Sequence of chain 39.E:
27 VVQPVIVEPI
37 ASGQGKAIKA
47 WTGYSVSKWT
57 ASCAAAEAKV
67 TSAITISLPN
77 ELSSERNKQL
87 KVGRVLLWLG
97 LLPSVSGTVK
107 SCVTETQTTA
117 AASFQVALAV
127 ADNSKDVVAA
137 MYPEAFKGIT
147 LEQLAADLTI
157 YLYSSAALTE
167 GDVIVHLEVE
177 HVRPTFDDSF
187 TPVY

The protein below binds the small molecule below.
Small molecule (SMILES): Nc1ncnc2c1ncn2[C@@H]1O[C@H](COO[C@@H]2C[C@@H](CO[P](=O)(O)O[C@H]3[C@@H](O)[C@H](n4cnc5c(N)ncnc54)O[C@@H]3COP(=O)=O)O[C@H]2n2ccc(=O)[nH]c2=O)[C@@H](OOP(O)OC[C@H]2O[C@@H](n3ccc(=O)[nH]c3=O)[C@H](O)[C@@H]2O)[C@H]1O.Op1oo1

Sequence of chain 39.D:
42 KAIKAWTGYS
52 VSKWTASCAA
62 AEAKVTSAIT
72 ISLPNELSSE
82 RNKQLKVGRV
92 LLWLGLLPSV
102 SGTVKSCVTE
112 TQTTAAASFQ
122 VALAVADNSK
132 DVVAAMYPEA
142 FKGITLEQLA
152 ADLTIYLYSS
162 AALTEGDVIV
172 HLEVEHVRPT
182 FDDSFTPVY

Binding-site contacts:
Ligand atom C1' contacts residue TRP47 of chain 39.D at 4.3 Å (hydrophobic).
Ligand atom N6 contacts residue TYR50 of chain 39.D at 4.2 Å.
Ligand atom OP2 contacts residue VAL178 of chain 39.E at 4.5 Å.
Ligand atom N1 contacts residue THR48 of chain 39.D at 4.0 Å.
Ligand atom N9 contacts residue TRP47 of chain 39.D at 3.9 Å.
Ligand atom C5 contacts residue TRP47 of chain 39.D at 3.8 Å (hydrophobic).
Ligand atom C4 contacts residue TRP47 of chain 39.D at 3.9 Å (hydrophobic).
Ligand atom C6 contacts residue TRP47 of chain 39.D at 3.9 Å (hydrophobic).
Ligand atom N6 contacts residue TRP47 of chain 39.D at 3.8 Å.
Ligand atom C6 contacts residue THR48 of chain 39.D at 4.2 Å.
Ligand atom N6 contacts residue THR48 of chain 39.D at 3.3 Å (h-bond).
Ligand atom C5' contacts residue VAL178 of chain 39.E at 4.5 Å (hydrophobic).
Ligand atom OP2 contacts residue GLY49 of chain 39.E at 4.2 Å.
Ligand atom C2 contacts residue TRP47 of chain 39.D at 4.2 Å (hydrophobic).
Ligand atom N1 contacts residue TRP47 of chain 39.D at 4.3 Å.
Ligand atom N7 contacts residue TRP47 of chain 39.D at 3.7 Å.
Ligand atom C8 contacts residue TRP47 of chain 39.D at 3.8 Å (hydrophobic).
Ligand atom O4' contacts residue LYS143 of chain 39.D at 4.1 Å.
Ligand atom N3 contacts residue TRP47 of chain 39.D at 4.1 Å.
Ligand atom O4' contacts residue TRP47 of chain 39.D at 4.1 Å.